Binding-site contacts:
Ligand atom CG2 contacts residue PHE71 of chain 44.A at 4.0 Å (hydrophobic).
Ligand atom CD1 contacts residue THR349 of chain 44.A at 4.3 Å.

The protein below binds the small molecule below.
Small molecule (SMILES): CC[C@H](C)[C@@H](C=O)NC(=O)[C@H](CO)NC(=O)[C@H](CCCCN)NC(=O)[C@@H](N)C(C)C

Sequence of chain 44.A:
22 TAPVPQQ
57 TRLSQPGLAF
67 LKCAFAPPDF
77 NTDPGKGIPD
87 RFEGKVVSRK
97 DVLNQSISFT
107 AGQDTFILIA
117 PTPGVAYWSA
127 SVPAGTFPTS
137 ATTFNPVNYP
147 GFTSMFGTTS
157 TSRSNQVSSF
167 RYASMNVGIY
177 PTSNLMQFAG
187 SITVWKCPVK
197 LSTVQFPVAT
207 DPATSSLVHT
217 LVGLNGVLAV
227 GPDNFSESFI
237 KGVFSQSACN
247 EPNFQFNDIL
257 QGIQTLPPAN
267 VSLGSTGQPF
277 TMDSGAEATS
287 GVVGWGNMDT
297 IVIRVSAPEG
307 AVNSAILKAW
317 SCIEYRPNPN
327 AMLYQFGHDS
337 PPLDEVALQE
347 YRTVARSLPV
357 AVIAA